Sequence of chain 1.A:
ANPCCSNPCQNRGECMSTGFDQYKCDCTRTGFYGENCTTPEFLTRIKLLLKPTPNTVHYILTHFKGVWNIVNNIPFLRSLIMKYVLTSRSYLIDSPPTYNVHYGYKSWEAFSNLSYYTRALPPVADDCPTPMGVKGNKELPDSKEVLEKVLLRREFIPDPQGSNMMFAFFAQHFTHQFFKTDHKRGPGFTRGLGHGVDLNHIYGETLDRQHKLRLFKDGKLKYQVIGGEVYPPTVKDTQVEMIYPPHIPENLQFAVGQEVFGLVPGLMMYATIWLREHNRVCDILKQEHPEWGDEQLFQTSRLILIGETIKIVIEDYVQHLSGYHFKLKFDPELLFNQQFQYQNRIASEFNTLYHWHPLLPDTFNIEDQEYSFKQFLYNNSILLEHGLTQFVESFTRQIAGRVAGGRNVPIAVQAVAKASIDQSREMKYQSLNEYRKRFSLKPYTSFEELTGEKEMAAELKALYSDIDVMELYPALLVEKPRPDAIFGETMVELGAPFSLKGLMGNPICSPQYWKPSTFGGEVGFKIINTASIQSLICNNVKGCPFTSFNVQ

Sequence of chain 1.B:
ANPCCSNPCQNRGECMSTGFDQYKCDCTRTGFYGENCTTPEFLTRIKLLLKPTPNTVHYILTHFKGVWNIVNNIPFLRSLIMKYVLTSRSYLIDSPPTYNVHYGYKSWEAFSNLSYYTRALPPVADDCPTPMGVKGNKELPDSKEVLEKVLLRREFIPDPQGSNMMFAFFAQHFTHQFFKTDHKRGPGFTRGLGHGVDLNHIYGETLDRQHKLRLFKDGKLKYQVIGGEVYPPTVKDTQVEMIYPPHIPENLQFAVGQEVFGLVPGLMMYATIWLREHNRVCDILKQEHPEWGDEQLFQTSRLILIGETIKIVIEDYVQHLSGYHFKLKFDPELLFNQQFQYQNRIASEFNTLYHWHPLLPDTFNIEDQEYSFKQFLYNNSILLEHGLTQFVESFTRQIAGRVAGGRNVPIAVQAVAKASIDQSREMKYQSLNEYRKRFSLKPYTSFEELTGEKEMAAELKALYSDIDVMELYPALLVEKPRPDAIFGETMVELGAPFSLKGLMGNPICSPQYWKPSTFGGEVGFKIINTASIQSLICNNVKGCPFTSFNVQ

Binding-site contacts:
Ligand atom C1 contacts residue ARG185 of chain 1.B at 4.1 Å.
Ligand atom N2 contacts residue ARG185 of chain 1.B at 4.3 Å.
Ligand atom C8 contacts residue ARG185 of chain 1.B at 3.5 Å.
Ligand atom C2 contacts residue GLU109 of chain 1.B at 4.2 Å.
Ligand atom C4 contacts residue LEU207 of chain 1.A at 3.9 Å (hydrophobic).
Ligand atom O5 contacts residue TYR116 of chain 1.B at 3.5 Å.
Ligand atom C1 contacts residue TYR116 of chain 1.B at 4.1 Å (hydrophobic).
Ligand atom C1 contacts residue ASN113 of chain 1.B at 1.5 Å.
Ligand atom O7 contacts residue ASN113 of chain 1.B at 3.6 Å (h-bond).
Ligand atom O7 contacts residue ARG185 of chain 1.B at 2.9 Å (salt-bridge).
Ligand atom C4 contacts residue ASN113 of chain 1.B at 4.1 Å.
Ligand atom O5 contacts residue GLU109 of chain 1.B at 3.5 Å (salt-bridge).
Ligand atom O6 contacts residue LEU207 of chain 1.A at 3.8 Å.
Ligand atom C6 contacts residue ASP208 of chain 1.A at 3.0 Å.
Ligand atom C3 contacts residue ASN113 of chain 1.B at 3.8 Å.
Ligand atom C8 contacts residue PHE189 of chain 1.B at 4.0 Å (hydrophobic).
Ligand atom C2 contacts residue ASN113 of chain 1.B at 2.4 Å.
Ligand atom C3 contacts residue LEU207 of chain 1.A at 4.4 Å (hydrophobic).
Ligand atom O7 contacts residue LEU207 of chain 1.A at 4.0 Å.
Ligand atom C5 contacts residue PHE189 of chain 1.B at 3.8 Å (hydrophobic).
Ligand atom N2 contacts residue ASN113 of chain 1.B at 3.0 Å (h-bond).
Ligand atom C5 contacts residue ASN113 of chain 1.B at 3.6 Å.
Ligand atom C7 contacts residue ASN113 of chain 1.B at 3.5 Å.
Ligand atom C1 contacts residue GLU109 of chain 1.B at 3.7 Å.
Ligand atom C4 contacts residue ARG185 of chain 1.B at 3.9 Å.
Ligand atom O3 contacts residue LEU207 of chain 1.A at 4.2 Å.
Ligand atom O6 contacts residue TYR116 of chain 1.B at 3.9 Å.
Ligand atom O6 contacts residue ASP208 of chain 1.A at 2.3 Å (salt-bridge).
Ligand atom O5 contacts residue ASN113 of chain 1.B at 2.3 Å (h-bond).
Ligand atom O5 contacts residue LEU207 of chain 1.A at 4.4 Å.
Ligand atom C6 contacts residue PHE189 of chain 1.B at 3.8 Å (hydrophobic).
Ligand atom C2 contacts residue LEU207 of chain 1.A at 4.3 Å (hydrophobic).
Ligand atom O4 contacts residue ARG185 of chain 1.B at 3.1 Å (salt-bridge).
Ligand atom C6 contacts residue TYR116 of chain 1.B at 3.5 Å (hydrophobic).
Ligand atom C3 contacts residue ARG185 of chain 1.B at 3.7 Å.
Ligand atom O3 contacts residue ARG185 of chain 1.B at 4.2 Å.
Ligand atom C2 contacts residue ARG185 of chain 1.B at 3.9 Å.
Ligand atom C7 contacts residue ARG185 of chain 1.B at 3.9 Å.
Ligand atom O5 contacts residue PHE189 of chain 1.B at 4.1 Å.
Ligand atom C5 contacts residue ASP208 of chain 1.A at 4.3 Å.

A protein and the small-molecule ligand that binds it are described below.
Small molecule (SMILES): CC(=O)N[C@H]1[C@H](O[C@H]2[C@H](O)[C@@H](NC(C)=O)CO[C@@H]2CO)O[C@H](CO)[C@@H](O)[C@@H]1O